Sequence of chain 2.A:
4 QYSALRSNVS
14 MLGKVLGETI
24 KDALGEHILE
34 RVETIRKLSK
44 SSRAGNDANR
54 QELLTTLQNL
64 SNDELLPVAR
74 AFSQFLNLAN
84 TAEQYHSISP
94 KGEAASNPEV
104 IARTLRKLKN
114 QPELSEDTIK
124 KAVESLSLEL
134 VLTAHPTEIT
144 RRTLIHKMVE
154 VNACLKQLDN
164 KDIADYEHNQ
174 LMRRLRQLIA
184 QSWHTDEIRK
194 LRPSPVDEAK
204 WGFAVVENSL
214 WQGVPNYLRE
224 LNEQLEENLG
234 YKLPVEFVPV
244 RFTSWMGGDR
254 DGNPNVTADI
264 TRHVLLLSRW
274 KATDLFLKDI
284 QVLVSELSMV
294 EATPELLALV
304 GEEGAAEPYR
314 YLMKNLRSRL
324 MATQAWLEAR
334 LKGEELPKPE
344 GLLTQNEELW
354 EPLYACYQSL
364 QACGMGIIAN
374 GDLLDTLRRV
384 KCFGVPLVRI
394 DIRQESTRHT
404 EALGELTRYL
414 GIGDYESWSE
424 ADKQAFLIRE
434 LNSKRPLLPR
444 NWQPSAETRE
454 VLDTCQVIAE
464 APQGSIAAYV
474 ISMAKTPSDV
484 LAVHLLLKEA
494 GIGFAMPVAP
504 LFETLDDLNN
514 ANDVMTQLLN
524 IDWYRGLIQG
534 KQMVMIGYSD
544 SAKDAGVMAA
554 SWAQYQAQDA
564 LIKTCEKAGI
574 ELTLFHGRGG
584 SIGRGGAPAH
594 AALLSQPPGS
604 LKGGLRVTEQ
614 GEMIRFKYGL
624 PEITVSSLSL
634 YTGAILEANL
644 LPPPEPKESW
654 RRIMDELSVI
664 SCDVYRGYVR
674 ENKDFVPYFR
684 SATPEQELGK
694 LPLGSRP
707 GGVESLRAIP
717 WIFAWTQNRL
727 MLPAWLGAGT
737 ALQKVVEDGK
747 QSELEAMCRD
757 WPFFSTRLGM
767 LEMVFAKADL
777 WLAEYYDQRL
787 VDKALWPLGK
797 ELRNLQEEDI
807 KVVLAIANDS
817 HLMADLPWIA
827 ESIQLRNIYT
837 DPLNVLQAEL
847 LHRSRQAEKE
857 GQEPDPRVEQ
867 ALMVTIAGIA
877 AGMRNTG

The protein below binds the small molecule below.
Small molecule (SMILES): O=C(O)C(CP(=O)(O)O)=C(Cl)Cl

Binding-site contacts:
Ligand atom O2 contacts residue ASP543 of chain 2.A at 2.4 Å (salt-bridge).
Ligand atom CL1 contacts residue GLY540 of chain 2.A at 4.1 Å.
Ligand atom C1 contacts residue ASP543 of chain 2.A at 3.6 Å.
Ligand atom O4 contacts residue ILE715 of chain 2.A at 3.9 Å.
Ligand atom C3 contacts residue MN1 of chain 2.B at 3.8 Å.
Ligand atom O2 contacts residue ARG396 of chain 2.A at 4.2 Å.
Ligand atom O3 contacts residue GLU506 of chain 2.A at 4.2 Å.
Ligand atom C1 contacts residue GLU506 of chain 2.A at 4.0 Å.
Ligand atom O3 contacts residue ARG396 of chain 2.A at 2.9 Å (salt-bridge).
Ligand atom O2 contacts residue GLU506 of chain 2.A at 2.9 Å (salt-bridge).
Ligand atom O4 contacts residue ALA714 of chain 2.A at 4.0 Å.
Ligand atom O1 contacts residue TYR541 of chain 2.A at 3.9 Å.
Ligand atom O1 contacts residue GLU506 of chain 2.A at 4.1 Å.
Ligand atom P1 contacts residue ARG396 of chain 2.A at 3.4 Å.
Ligand atom P1 contacts residue ARG699 of chain 2.A at 3.2 Å.
Ligand atom O3 contacts residue ARG699 of chain 2.A at 4.1 Å.
Ligand atom CL1 contacts residue MET538 of chain 2.A at 2.9 Å.
Ligand atom O3 contacts residue MN1 of chain 2.B at 2.1 Å.
Ligand atom C1 contacts residue ARG396 of chain 2.A at 4.2 Å.
Ligand atom C3 contacts residue ARG396 of chain 2.A at 4.2 Å.
Ligand atom CL1 contacts residue GLY580 of chain 2.A at 3.4 Å.
Ligand atom O5 contacts residue ARG396 of chain 2.A at 3.0 Å (salt-bridge).
Ligand atom O1 contacts residue MN1 of chain 2.B at 4.1 Å.
Ligand atom P1 contacts residue ARG713 of chain 2.A at 4.1 Å.
Ligand atom C2 contacts residue MN1 of chain 2.B at 3.6 Å.
Ligand atom O2 contacts residue MN1 of chain 2.B at 1.9 Å.
Ligand atom O1 contacts residue ASP543 of chain 2.A at 3.9 Å.
Ligand atom O1 contacts residue GLY540 of chain 2.A at 2.8 Å.
Ligand atom CL2 contacts residue ARG396 of chain 2.A at 4.1 Å.
Ligand atom O4 contacts residue ARG699 of chain 2.A at 3.1 Å (salt-bridge).
Ligand atom C4 contacts residue ARG396 of chain 2.A at 3.6 Å.
Ligand atom CL2 contacts residue TRP248 of chain 2.A at 3.9 Å.
Ligand atom O5 contacts residue ARG699 of chain 2.A at 2.5 Å (salt-bridge).
Ligand atom P1 contacts residue MN1 of chain 2.B at 3.4 Å.
Ligand atom C1 contacts residue GLY540 of chain 2.A at 4.1 Å.
Ligand atom C1 contacts residue MN1 of chain 2.B at 3.1 Å.
Ligand atom O3 contacts residue ARG713 of chain 2.A at 3.4 Å (salt-bridge).
Ligand atom C2 contacts residue ARG396 of chain 2.A at 3.6 Å.
Ligand atom CL2 contacts residue ARG581 of chain 2.A at 3.4 Å.
Ligand atom O3 contacts residue ASP543 of chain 2.A at 3.5 Å (salt-bridge).